A small-molecule ligand and the protein it binds are described below.
Small molecule (SMILES): CC(=O)N[C@@H]1[C@@H](O)[C@H](O)[C@@H](CO)O[C@H]1O

Sequence of chain 1.C:
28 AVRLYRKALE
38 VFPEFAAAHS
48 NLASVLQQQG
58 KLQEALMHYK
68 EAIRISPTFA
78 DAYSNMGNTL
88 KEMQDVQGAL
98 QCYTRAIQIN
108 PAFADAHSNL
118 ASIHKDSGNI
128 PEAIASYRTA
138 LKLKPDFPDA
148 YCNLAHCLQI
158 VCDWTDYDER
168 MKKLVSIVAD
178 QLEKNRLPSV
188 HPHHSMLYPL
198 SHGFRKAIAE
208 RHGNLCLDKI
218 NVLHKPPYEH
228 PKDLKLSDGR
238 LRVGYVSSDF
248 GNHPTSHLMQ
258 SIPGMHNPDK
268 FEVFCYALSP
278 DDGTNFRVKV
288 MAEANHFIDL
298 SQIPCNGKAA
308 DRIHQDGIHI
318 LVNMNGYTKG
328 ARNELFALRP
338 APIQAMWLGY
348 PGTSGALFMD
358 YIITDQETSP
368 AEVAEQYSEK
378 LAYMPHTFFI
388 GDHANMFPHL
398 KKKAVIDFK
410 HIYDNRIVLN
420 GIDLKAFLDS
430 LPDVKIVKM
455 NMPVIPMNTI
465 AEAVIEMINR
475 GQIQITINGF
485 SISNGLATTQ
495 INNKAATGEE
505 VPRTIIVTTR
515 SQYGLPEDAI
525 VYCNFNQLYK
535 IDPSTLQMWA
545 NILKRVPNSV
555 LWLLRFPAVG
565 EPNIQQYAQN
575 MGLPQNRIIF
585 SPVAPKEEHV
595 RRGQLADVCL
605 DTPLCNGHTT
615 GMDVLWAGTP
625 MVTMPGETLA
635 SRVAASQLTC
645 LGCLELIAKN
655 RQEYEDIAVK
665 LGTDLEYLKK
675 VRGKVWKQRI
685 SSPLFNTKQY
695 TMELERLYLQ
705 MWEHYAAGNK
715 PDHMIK

Binding-site contacts:
Ligand atom C1 contacts residue SER9 of chain 1.D at 1.4 Å.
Ligand atom C7 contacts residue HIS190 of chain 1.C at 3.7 Å.
Ligand atom C3 contacts residue UDP1 of chain 1.I at 3.5 Å.
Ligand atom C7 contacts residue PRO348 of chain 1.C at 3.8 Å (hydrophobic).
Ligand atom O4 contacts residue LEU345 of chain 1.C at 2.8 Å (h-bond).
Ligand atom C8 contacts residue CYS609 of chain 1.C at 3.9 Å (hydrophobic).
Ligand atom C4 contacts residue SER9 of chain 1.D at 4.0 Å.
Ligand atom C8 contacts residue UDP1 of chain 1.I at 3.4 Å.
Ligand atom C7 contacts residue UDP1 of chain 1.I at 3.6 Å.
Ligand atom O6 contacts residue GLY346 of chain 1.C at 3.3 Å.
Ligand atom O3 contacts residue PRO348 of chain 1.C at 3.6 Å.
Ligand atom C8 contacts residue TYR533 of chain 1.C at 3.4 Å (hydrophobic).
Ligand atom C2 contacts residue SER9 of chain 1.D at 2.5 Å.
Ligand atom C4 contacts residue GLY346 of chain 1.C at 3.8 Å.
Ligand atom O5 contacts residue PRO251 of chain 1.C at 3.8 Å.
Ligand atom C6 contacts residue THR252 of chain 1.C at 3.6 Å.
Ligand atom O7 contacts residue SER9 of chain 1.D at 3.6 Å.
Ligand atom C7 contacts residue SER9 of chain 1.D at 3.6 Å.
Ligand atom C3 contacts residue SER9 of chain 1.D at 3.8 Å.
Ligand atom N2 contacts residue UDP1 of chain 1.I at 2.9 Å (h-bond).
Ligand atom C8 contacts residue HIS190 of chain 1.C at 4.0 Å.
Ligand atom C8 contacts residue MET193 of chain 1.C at 3.9 Å (hydrophobic).
Ligand atom O7 contacts residue HIS190 of chain 1.C at 2.8 Å (h-bond).
Ligand atom N2 contacts residue HIS612 of chain 1.C at 3.7 Å.
Ligand atom C1 contacts residue UDP1 of chain 1.I at 3.4 Å.
Ligand atom C5 contacts residue THR613 of chain 1.C at 3.7 Å.
Ligand atom O7 contacts residue PRO348 of chain 1.C at 3.3 Å.
Ligand atom N2 contacts residue SER9 of chain 1.D at 3.2 Å (h-bond).
Ligand atom C5 contacts residue SER9 of chain 1.D at 3.4 Å.
Ligand atom O6 contacts residue THR252 of chain 1.C at 2.6 Å (h-bond).
Ligand atom C8 contacts residue HIS612 of chain 1.C at 4.0 Å.
Ligand atom C2 contacts residue UDP1 of chain 1.I at 3.6 Å.
Ligand atom C7 contacts residue HIS612 of chain 1.C at 4.0 Å.
Ligand atom O4 contacts residue PHE386 of chain 1.C at 3.4 Å.
Ligand atom O3 contacts residue HIS612 of chain 1.C at 2.8 Å (h-bond).
Ligand atom C6 contacts residue LEU255 of chain 1.C at 3.6 Å (hydrophobic).
Ligand atom C3 contacts residue HIS612 of chain 1.C at 3.5 Å.
Ligand atom O4 contacts residue LEU255 of chain 1.C at 3.9 Å.
Ligand atom C4 contacts residue LEU345 of chain 1.C at 3.4 Å (hydrophobic).
Ligand atom O5 contacts residue SER9 of chain 1.D at 2.0 Å (h-bond).

Sequence of chain 1.D:
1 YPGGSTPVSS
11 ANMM